The protein below binds the small molecule below.
Small molecule (SMILES): CC(=O)N[C@H]1[C@H](O[C@H]2[C@H](O)[C@@H](NC(C)=O)CO[C@@H]2CO)O[C@H](CO)[C@@H](O[C@@H]2O[C@H](CO)[C@@H](O)[C@H](O)[C@@H]2O)[C@@H]1O

Sequence of chain 1.F:
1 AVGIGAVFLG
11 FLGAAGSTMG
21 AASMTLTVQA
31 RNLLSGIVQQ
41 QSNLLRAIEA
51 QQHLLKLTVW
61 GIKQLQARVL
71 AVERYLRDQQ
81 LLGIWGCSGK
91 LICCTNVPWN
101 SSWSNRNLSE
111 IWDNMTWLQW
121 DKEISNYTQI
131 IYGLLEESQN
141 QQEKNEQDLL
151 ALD

Sequence of chain 1.E:
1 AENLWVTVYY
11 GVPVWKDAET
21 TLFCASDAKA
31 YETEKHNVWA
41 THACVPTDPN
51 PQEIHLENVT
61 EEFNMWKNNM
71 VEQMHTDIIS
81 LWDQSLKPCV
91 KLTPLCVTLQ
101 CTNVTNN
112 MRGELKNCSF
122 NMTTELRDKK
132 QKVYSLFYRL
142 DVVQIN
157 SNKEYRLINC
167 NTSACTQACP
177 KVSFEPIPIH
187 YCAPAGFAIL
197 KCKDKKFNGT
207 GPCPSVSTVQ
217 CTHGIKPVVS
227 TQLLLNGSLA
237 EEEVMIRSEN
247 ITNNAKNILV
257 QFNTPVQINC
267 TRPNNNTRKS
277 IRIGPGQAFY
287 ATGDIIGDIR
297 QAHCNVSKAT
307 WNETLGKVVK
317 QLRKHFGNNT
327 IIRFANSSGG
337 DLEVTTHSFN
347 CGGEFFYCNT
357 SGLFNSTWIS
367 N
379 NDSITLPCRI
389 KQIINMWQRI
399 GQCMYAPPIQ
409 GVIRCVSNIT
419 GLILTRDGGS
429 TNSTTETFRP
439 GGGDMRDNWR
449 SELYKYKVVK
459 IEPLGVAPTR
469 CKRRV

Binding-site contacts:
Ligand atom O7 contacts residue ILE4 of chain 1.F at 3.0 Å (h-bond).
Ligand atom O3 contacts residue ILE4 of chain 1.F at 3.3 Å.
Ligand atom O7 contacts residue GLY3 of chain 1.F at 3.0 Å.
Ligand atom C7 contacts residue GLU57 of chain 1.E at 4.4 Å.
Ligand atom C2 contacts residue GLY3 of chain 1.F at 4.4 Å.
Ligand atom O7 contacts residue VAL2 of chain 1.F at 4.4 Å.
Ligand atom C2 contacts residue ILE4 of chain 1.F at 4.0 Å (hydrophobic).
Ligand atom C6 contacts residue ASP113 of chain 1.F at 3.6 Å.
Ligand atom C7 contacts residue GLY3 of chain 1.F at 3.2 Å.
Ligand atom C1 contacts residue GLU57 of chain 1.E at 3.7 Å.
Ligand atom C5 contacts residue ASN58 of chain 1.E at 3.6 Å.
Ligand atom C8 contacts residue VAL2 of chain 1.F at 3.3 Å (hydrophobic).
Ligand atom O5 contacts residue GLU57 of chain 1.E at 4.5 Å.
Ligand atom O6 contacts residue ASP113 of chain 1.F at 2.7 Å (salt-bridge).
Ligand atom N2 contacts residue ASN58 of chain 1.E at 3.0 Å (h-bond).
Ligand atom N2 contacts residue GLU57 of chain 1.E at 3.9 Å.
Ligand atom O5 contacts residue ASN58 of chain 1.E at 2.3 Å (h-bond).
Ligand atom C2 contacts residue GLU57 of chain 1.E at 3.8 Å.
Ligand atom C7 contacts residue VAL2 of chain 1.F at 4.1 Å (hydrophobic).
Ligand atom N2 contacts residue ILE4 of chain 1.F at 4.1 Å.
Ligand atom C7 contacts residue ASN58 of chain 1.E at 4.2 Å.
Ligand atom O6 contacts residue ASN114 of chain 1.F at 4.3 Å.
Ligand atom C3 contacts residue ASN58 of chain 1.E at 3.8 Å.
Ligand atom C4 contacts residue ASN58 of chain 1.E at 4.3 Å.
Ligand atom O6 contacts residue THR18 of chain 1.F at 4.4 Å.
Ligand atom C2 contacts residue ASN58 of chain 1.E at 2.5 Å.
Ligand atom C7 contacts residue ILE4 of chain 1.F at 3.8 Å (hydrophobic).
Ligand atom C8 contacts residue GLY3 of chain 1.F at 3.6 Å.
Ligand atom C1 contacts residue ASN58 of chain 1.E at 1.4 Å.
Ligand atom N2 contacts residue GLY3 of chain 1.F at 3.8 Å.
Ligand atom O6 contacts residue GLY16 of chain 1.F at 4.1 Å.
Ligand atom O5 contacts residue GLY16 of chain 1.F at 3.9 Å.